Binding-site contacts:
Ligand atom C1B contacts residue ASP40 of chain 1.A at 3.6 Å.
Ligand atom CHC contacts residue ASP15 of chain 1.B at 3.6 Å.
Ligand atom CAA contacts residue VAL143 of chain 1.A at 3.4 Å (hydrophobic).
Ligand atom C2B contacts residue PRO155 of chain 1.A at 3.5 Å (hydrophobic).
Ligand atom NC contacts residue ASP40 of chain 1.A at 2.7 Å (salt-bridge).
Ligand atom CMD contacts residue ASP40 of chain 1.A at 3.2 Å.
Ligand atom OA contacts residue PRO155 of chain 1.A at 3.4 Å (h-bond).
Ligand atom OD contacts residue LYS29 of chain 1.A at 2.9 Å (salt-bridge).
Ligand atom C2A contacts residue CYS159 of chain 1.A at 3.2 Å (hydrophobic).
Ligand atom C1A contacts residue PRO155 of chain 1.A at 3.4 Å (hydrophobic).
Ligand atom C4C contacts residue ASP40 of chain 1.A at 3.6 Å.
Ligand atom ND contacts residue ASN36 of chain 1.A at 2.8 Å (h-bond).
Ligand atom CBA contacts residue CYS159 of chain 1.A at 2.8 Å (hydrophobic).
Ligand atom CAD contacts residue ILE13 of chain 1.B at 3.6 Å (hydrophobic).
Ligand atom CAA contacts residue CYS159 of chain 1.A at 1.8 Å (hydrophobic).
Ligand atom CMB contacts residue GLY157 of chain 1.A at 3.5 Å.
Ligand atom OD contacts residue MET39 of chain 1.B at 3.2 Å.
Ligand atom C4D contacts residue LEU39 of chain 1.A at 3.5 Å (hydrophobic).
Ligand atom C1B contacts residue LYS37 of chain 1.A at 3.5 Å.
Ligand atom C1D contacts residue ASN36 of chain 1.A at 3.6 Å.
Ligand atom C2B contacts residue LYS37 of chain 1.A at 3.5 Å.
Ligand atom CHC contacts residue ASP40 of chain 1.A at 3.5 Å.
Ligand atom C1C contacts residue ASN36 of chain 1.A at 3.5 Å.
Ligand atom CMA contacts residue ASN145 of chain 1.A at 3.4 Å.
Ligand atom C3D contacts residue LEU39 of chain 1.A at 3.5 Å (hydrophobic).
Ligand atom CBC contacts residue ASN36 of chain 1.A at 3.4 Å.
Ligand atom CMB contacts residue PRO155 of chain 1.A at 3.4 Å (hydrophobic).
Ligand atom O2B contacts residue LYS37 of chain 1.A at 3.4 Å.
Ligand atom C3C contacts residue ASN36 of chain 1.A at 3.5 Å.
Ligand atom C1A contacts residue GLY157 of chain 1.A at 3.5 Å.
Ligand atom CBA contacts residue LYS37 of chain 1.A at 3.4 Å.
Ligand atom NA contacts residue THR154 of chain 1.A at 3.2 Å (h-bond).
Ligand atom NB contacts residue ASP40 of chain 1.A at 2.7 Å (salt-bridge).
Ligand atom NA contacts residue PRO155 of chain 1.A at 2.6 Å (h-bond).
Ligand atom C3A contacts residue CYS159 of chain 1.A at 2.7 Å (hydrophobic).
Ligand atom OD contacts residue LEU39 of chain 1.A at 3.6 Å.
Ligand atom C1A contacts residue THR154 of chain 1.A at 3.3 Å.
Ligand atom CMA contacts residue VAL143 of chain 1.A at 3.5 Å (hydrophobic).
Ligand atom OA contacts residue GLY157 of chain 1.A at 3.1 Å (h-bond).
Ligand atom C4A contacts residue CYS159 of chain 1.A at 3.0 Å (hydrophobic).

Sequence of chain 1.A:
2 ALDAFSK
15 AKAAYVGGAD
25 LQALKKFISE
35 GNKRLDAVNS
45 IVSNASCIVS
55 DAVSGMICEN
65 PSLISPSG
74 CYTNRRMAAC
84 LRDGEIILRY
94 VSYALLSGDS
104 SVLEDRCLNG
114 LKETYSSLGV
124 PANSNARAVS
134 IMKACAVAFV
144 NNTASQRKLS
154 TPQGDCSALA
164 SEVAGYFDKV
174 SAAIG

A protein and the small-molecule ligand that binds it are described below.
Small molecule (SMILES): C=CC1=C(C)[C@@H](Cc2[nH]c(/C=C3\N=C(/C=C4\NC(=O)[C@H](C)[C@H]4CC)C(C)=C3CCC(=O)O)c(/C=C/C(=O)O)c2C)NC1=O

Sequence of chain 1.B:
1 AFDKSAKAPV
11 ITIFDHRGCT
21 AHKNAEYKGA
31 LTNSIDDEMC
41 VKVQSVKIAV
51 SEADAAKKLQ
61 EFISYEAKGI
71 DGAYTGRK